The protein below binds the small molecule below.
Small molecule (SMILES): Fc1cccc(F)c1-c1ccc2[nH]nc(-c3cncc(O[C@H]4CNCCC45CC5)n3)c2c1

Sequence of chain 1.A:
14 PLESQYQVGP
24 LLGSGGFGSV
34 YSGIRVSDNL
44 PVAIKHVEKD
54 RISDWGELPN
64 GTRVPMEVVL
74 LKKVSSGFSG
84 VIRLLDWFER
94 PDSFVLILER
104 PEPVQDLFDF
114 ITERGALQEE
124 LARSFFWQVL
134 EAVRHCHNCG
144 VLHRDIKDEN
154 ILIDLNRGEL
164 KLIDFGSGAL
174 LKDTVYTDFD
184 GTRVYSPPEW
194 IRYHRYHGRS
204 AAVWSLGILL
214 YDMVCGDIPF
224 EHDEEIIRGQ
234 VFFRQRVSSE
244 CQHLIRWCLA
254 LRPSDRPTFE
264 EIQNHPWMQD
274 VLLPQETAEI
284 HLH

Binding-site contacts:
Ligand atom N18 contacts residue ASP167 of chain 1.A at 3.8 Å.
Ligand atom C27 contacts residue PHE30 of chain 1.A at 3.8 Å (hydrophobic).
Ligand atom N24 contacts residue ASP109 of chain 1.A at 3.0 Å (salt-bridge).
Ligand atom C12 contacts residue LEU155 of chain 1.A at 3.7 Å (hydrophobic).
Ligand atom N13 contacts residue ILE85 of chain 1.A at 3.8 Å.
Ligand atom C10 contacts residue LEU155 of chain 1.A at 3.6 Å (hydrophobic).
Ligand atom N30 contacts residue ILE166 of chain 1.A at 3.3 Å.
Ligand atom N24 contacts residue GLU152 of chain 1.A at 3.0 Å (salt-bridge).
Ligand atom C25 contacts residue ASP109 of chain 1.A at 3.3 Å.
Ligand atom C05 contacts residue LEU25 of chain 1.A at 3.8 Å (hydrophobic).
Ligand atom C23 contacts residue GLU152 of chain 1.A at 3.5 Å.
Ligand atom C29 contacts residue LEU25 of chain 1.A at 3.9 Å (hydrophobic).
Ligand atom N13 contacts residue GLU102 of chain 1.A at 3.4 Å (salt-bridge).
Ligand atom F07 contacts residue ARG103 of chain 1.A at 3.2 Å.
Ligand atom C11 contacts residue ALA46 of chain 1.A at 3.6 Å (hydrophobic).
Ligand atom F07 contacts residue VAL107 of chain 1.A at 3.7 Å.
Ligand atom O21 contacts residue PHE30 of chain 1.A at 3.6 Å.
Ligand atom C16 contacts residue ILE166 of chain 1.A at 3.6 Å (hydrophobic).
Ligand atom C12 contacts residue ALA46 of chain 1.A at 3.5 Å (hydrophobic).
Ligand atom F01 contacts residue LEU155 of chain 1.A at 3.0 Å.
Ligand atom C06 contacts residue LEU25 of chain 1.A at 3.7 Å (hydrophobic).
Ligand atom C11 contacts residue GLU102 of chain 1.A at 3.4 Å.
Ligand atom C11 contacts residue LEU155 of chain 1.A at 3.6 Å (hydrophobic).
Ligand atom C29 contacts residue GLY26 of chain 1.A at 3.5 Å.
Ligand atom C20 contacts residue ILE166 of chain 1.A at 3.6 Å (hydrophobic).
Ligand atom C12 contacts residue GLU102 of chain 1.A at 3.8 Å.
Ligand atom C26 contacts residue PHE30 of chain 1.A at 3.6 Å (hydrophobic).
Ligand atom C19 contacts residue PHE30 of chain 1.A at 3.6 Å (hydrophobic).
Ligand atom C06 contacts residue VAL107 of chain 1.A at 3.4 Å (hydrophobic).
Ligand atom C29 contacts residue PHE30 of chain 1.A at 3.5 Å (hydrophobic).
Ligand atom N14 contacts residue LEU101 of chain 1.A at 3.5 Å.
Ligand atom N18 contacts residue LYS48 of chain 1.A at 3.3 Å (salt-bridge).
Ligand atom N13 contacts residue LEU101 of chain 1.A at 3.8 Å.
Ligand atom C23 contacts residue ILE166 of chain 1.A at 3.8 Å (hydrophobic).
Ligand atom C09 contacts residue LEU155 of chain 1.A at 3.8 Å (hydrophobic).
Ligand atom C05 contacts residue VAL107 of chain 1.A at 3.5 Å (hydrophobic).
Ligand atom N13 contacts residue ALA46 of chain 1.A at 3.5 Å.
Ligand atom F07 contacts residue LEU25 of chain 1.A at 3.4 Å.
Ligand atom C23 contacts residue ASP109 of chain 1.A at 3.6 Å.
Ligand atom C28 contacts residue LEU25 of chain 1.A at 3.5 Å (hydrophobic).